Sequence of chain 2.A:
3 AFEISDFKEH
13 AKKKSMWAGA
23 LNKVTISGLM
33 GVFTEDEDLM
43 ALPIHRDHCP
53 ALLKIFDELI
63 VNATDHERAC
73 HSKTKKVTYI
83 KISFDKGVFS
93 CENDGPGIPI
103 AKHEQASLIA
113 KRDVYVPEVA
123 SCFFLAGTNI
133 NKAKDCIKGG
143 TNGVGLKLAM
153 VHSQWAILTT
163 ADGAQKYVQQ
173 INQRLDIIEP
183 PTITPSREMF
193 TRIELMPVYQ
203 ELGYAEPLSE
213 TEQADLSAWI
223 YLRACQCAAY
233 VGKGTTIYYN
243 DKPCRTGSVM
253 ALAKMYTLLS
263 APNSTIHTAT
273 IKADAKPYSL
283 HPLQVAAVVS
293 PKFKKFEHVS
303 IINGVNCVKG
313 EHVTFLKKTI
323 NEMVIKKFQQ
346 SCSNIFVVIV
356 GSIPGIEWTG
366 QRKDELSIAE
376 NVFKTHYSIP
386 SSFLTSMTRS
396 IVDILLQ

Binding-site contacts:
Ligand atom O2A contacts residue LYS149 of chain 2.A at 3.0 Å (salt-bridge).
Ligand atom O3A contacts residue GLY145 of chain 2.A at 3.4 Å.
Ligand atom O2A contacts residue LEU148 of chain 2.A at 3.1 Å (h-bond).
Ligand atom O1B contacts residue MG1 of chain 2.B at 2.0 Å.
Ligand atom O3' contacts residue THR130 of chain 2.A at 3.0 Å (h-bond).
Ligand atom O4' contacts residue ALA122 of chain 2.A at 3.4 Å.
Ligand atom O3A contacts residue MG1 of chain 2.B at 3.4 Å.
Ligand atom O2' contacts residue PHE4 of chain 1.A at 3.3 Å.
Ligand atom O3G contacts residue ASN144 of chain 2.A at 3.0 Å (h-bond).
Ligand atom O1A contacts residue MG1 of chain 2.B at 2.1 Å.
Ligand atom O3G contacts residue LYS368 of chain 2.A at 2.8 Å (salt-bridge).
Ligand atom N3B contacts residue ASN144 of chain 2.A at 3.2 Å (h-bond).
Ligand atom O2A contacts residue GLY147 of chain 2.A at 3.4 Å (h-bond).
Ligand atom O1B contacts residue ASN64 of chain 2.A at 2.9 Å (h-bond).
Ligand atom N7 contacts residue ASN64 of chain 2.A at 3.2 Å.
Ligand atom PB contacts residue MG1 of chain 2.B at 3.1 Å.
Ligand atom O2G contacts residue MG1 of chain 2.B at 2.0 Å.
Ligand atom N3B contacts residue THR143 of chain 2.A at 3.1 Å (h-bond).
Ligand atom C5' contacts residue ALA122 of chain 2.A at 3.6 Å (hydrophobic).
Ligand atom O2A contacts residue VAL146 of chain 2.A at 3.5 Å (h-bond).
Ligand atom O2' contacts residue THR130 of chain 2.A at 2.8 Å (h-bond).
Ligand atom N3B contacts residue MG1 of chain 2.B at 3.6 Å.
Ligand atom O1A contacts residue ASN64 of chain 2.A at 2.9 Å (h-bond).
Ligand atom PA contacts residue MG1 of chain 2.B at 3.2 Å.
Ligand atom O2G contacts residue GLU60 of chain 2.A at 3.5 Å (salt-bridge).
Ligand atom O2B contacts residue ASN131 of chain 2.A at 2.8 Å (h-bond).
Ligand atom PG contacts residue ASN144 of chain 2.A at 3.5 Å.
Ligand atom N6 contacts residue ASN95 of chain 2.A at 2.9 Å (h-bond).
Ligand atom O1G contacts residue ASN144 of chain 2.A at 3.5 Å.
Ligand atom O1G contacts residue GLN366 of chain 2.A at 3.3 Å (h-bond).
Ligand atom C2 contacts residue HIS68 of chain 2.A at 3.6 Å.
Ligand atom O1G contacts residue GLY145 of chain 2.A at 3.2 Å (h-bond).
Ligand atom O1A contacts residue LEU148 of chain 2.A at 3.3 Å (h-bond).
Ligand atom N3B contacts residue GLY145 of chain 2.A at 3.1 Å (h-bond).
Ligand atom PG contacts residue MG1 of chain 2.B at 3.3 Å.
Ligand atom O1G contacts residue VAL146 of chain 2.A at 2.8 Å (h-bond).
Ligand atom N3B contacts residue GLY142 of chain 2.A at 3.4 Å.
Ligand atom O3G contacts residue GLY142 of chain 2.A at 3.5 Å.
Ligand atom O1G contacts residue GLY147 of chain 2.A at 2.9 Å (h-bond).
Ligand atom O3G contacts residue THR143 of chain 2.A at 2.8 Å (h-bond).

Sequence of chain 1.A:
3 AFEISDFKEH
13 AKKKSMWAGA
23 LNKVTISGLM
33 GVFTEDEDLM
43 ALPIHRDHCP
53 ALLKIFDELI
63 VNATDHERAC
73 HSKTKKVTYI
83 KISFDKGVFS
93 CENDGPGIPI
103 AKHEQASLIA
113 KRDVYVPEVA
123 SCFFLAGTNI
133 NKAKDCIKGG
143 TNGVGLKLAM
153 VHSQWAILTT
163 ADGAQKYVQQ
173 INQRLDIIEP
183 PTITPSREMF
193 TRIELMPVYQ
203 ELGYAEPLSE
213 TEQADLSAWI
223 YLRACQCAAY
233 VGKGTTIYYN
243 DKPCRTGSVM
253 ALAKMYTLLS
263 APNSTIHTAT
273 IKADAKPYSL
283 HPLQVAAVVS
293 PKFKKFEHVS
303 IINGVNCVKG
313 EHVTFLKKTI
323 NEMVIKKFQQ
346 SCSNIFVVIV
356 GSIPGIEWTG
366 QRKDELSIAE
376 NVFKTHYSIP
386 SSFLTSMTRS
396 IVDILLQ

This small molecule binds to this protein.
Small molecule (SMILES): Nc1ncnc2c1ncn2[C@@H]1O[C@H](CO[P](=O)(O)O[P](=O)(O)NP(=O)(O)O)[C@@H](O)[C@H]1O